Binding-site contacts:
Ligand atom C7 contacts residue NAG1 of chain 1.AB at 3.9 Å.
Ligand atom O5 contacts residue NAG1 of chain 1.AB at 4.0 Å.
Ligand atom C4 contacts residue ASN367 of chain 1.F at 4.4 Å.
Ligand atom O7 contacts residue ASN390 of chain 1.F at 4.2 Å.
Ligand atom O6 contacts residue NAG1 of chain 1.AB at 4.4 Å.
Ligand atom C5 contacts residue ASN367 of chain 1.F at 3.8 Å.
Ligand atom C8 contacts residue NAG1 of chain 1.AB at 4.0 Å.
Ligand atom O3 contacts residue NAG1 of chain 1.AB at 3.9 Å.
Ligand atom O7 contacts residue ASN367 of chain 1.F at 3.4 Å (h-bond).
Ligand atom C3 contacts residue ASN367 of chain 1.F at 3.9 Å.
Ligand atom O5 contacts residue ASN367 of chain 1.F at 2.5 Å (h-bond).
Ligand atom C1 contacts residue ASN367 of chain 1.F at 1.5 Å.
Ligand atom C7 contacts residue SER368 of chain 1.F at 3.9 Å.
Ligand atom C5 contacts residue NAG1 of chain 1.AB at 4.1 Å.
Ligand atom C2 contacts residue ASN367 of chain 1.F at 2.5 Å.
Ligand atom C8 contacts residue THR376 of chain 1.F at 3.9 Å.
Ligand atom N2 contacts residue ASN367 of chain 1.F at 3.0 Å (h-bond).
Ligand atom C2 contacts residue NAG1 of chain 1.AB at 4.5 Å.
Ligand atom C8 contacts residue SER369 of chain 1.F at 4.3 Å.
Ligand atom C1 contacts residue SER368 of chain 1.F at 4.2 Å.
Ligand atom C6 contacts residue NAG1 of chain 1.AB at 3.7 Å.
Ligand atom O7 contacts residue NAG1 of chain 1.AB at 3.0 Å (h-bond).
Ligand atom N2 contacts residue SER368 of chain 1.F at 3.6 Å.
Ligand atom C7 contacts residue ASN367 of chain 1.F at 3.4 Å.
Ligand atom C8 contacts residue SER368 of chain 1.F at 3.2 Å.
Ligand atom C8 contacts residue ASN367 of chain 1.F at 4.5 Å.

This small molecule binds to this protein.
Small molecule (SMILES): CC(=O)N[C@H]1[C@H](O[C@H]2[C@H](O)[C@@H](NC(C)=O)CO[C@@H]2CO)O[C@H](CO)[C@@H](O)[C@@H]1O

Sequence of chain 1.F:
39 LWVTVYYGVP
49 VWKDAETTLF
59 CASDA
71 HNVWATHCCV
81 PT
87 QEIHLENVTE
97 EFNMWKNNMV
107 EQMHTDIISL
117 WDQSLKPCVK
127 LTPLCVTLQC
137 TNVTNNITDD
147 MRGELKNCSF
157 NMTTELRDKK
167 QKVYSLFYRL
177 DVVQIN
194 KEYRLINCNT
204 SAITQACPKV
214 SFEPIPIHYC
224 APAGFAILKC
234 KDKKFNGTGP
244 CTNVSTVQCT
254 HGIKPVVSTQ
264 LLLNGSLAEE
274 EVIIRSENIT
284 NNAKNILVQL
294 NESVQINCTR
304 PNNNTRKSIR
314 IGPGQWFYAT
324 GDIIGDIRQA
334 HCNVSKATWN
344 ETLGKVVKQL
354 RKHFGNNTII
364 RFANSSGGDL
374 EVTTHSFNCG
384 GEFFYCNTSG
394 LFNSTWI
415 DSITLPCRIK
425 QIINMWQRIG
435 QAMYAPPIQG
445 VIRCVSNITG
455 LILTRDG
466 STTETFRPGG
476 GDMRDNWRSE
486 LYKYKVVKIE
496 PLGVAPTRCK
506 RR